Binding-site contacts:
Ligand atom C17 contacts residue GLY235 of chain 1.A at 3.8 Å.
Ligand atom C23 contacts residue ACT1 of chain 1.H at 3.6 Å.
Ligand atom CL2 contacts residue THR237 of chain 1.A at 3.7 Å.
Ligand atom C8 contacts residue LEU35 of chain 1.A at 3.7 Å (hydrophobic).
Ligand atom C21 contacts residue GLY235 of chain 1.A at 3.8 Å.
Ligand atom C5 contacts residue ASP37 of chain 1.A at 3.5 Å.
Ligand atom C1 contacts residue ASP37 of chain 1.A at 3.6 Å.
Ligand atom CL2 contacts residue ALA340 of chain 1.A at 3.5 Å.
Ligand atom C13 contacts residue TYR76 of chain 1.A at 3.4 Å (hydrophobic).
Ligand atom N16 contacts residue GLY39 of chain 1.A at 3.7 Å.
Ligand atom C10 contacts residue LEU35 of chain 1.A at 3.8 Å (hydrophobic).
Ligand atom C7 contacts residue GLY235 of chain 1.A at 3.4 Å.
Ligand atom F14 contacts residue TYR76 of chain 1.A at 3.6 Å.
Ligand atom O4 contacts residue THR236 of chain 1.A at 3.7 Å.
Ligand atom N16 contacts residue GLY235 of chain 1.A at 3.5 Å (h-bond).
Ligand atom C24 contacts residue GLY18 of chain 1.A at 3.5 Å.
Ligand atom C25 contacts residue THR236 of chain 1.A at 3.6 Å.
Ligand atom C22 contacts residue THR237 of chain 1.A at 3.7 Å.
Ligand atom N12 contacts residue GLY235 of chain 1.A at 2.9 Å (h-bond).
Ligand atom C23 contacts residue THR237 of chain 1.A at 3.1 Å.
Ligand atom CL2 contacts residue ACT1 of chain 1.H at 3.3 Å.
Ligand atom N16 contacts residue ASP233 of chain 1.A at 2.9 Å (salt-bridge).
Ligand atom N16 contacts residue ASP37 of chain 1.A at 2.8 Å (salt-bridge).
Ligand atom C25 contacts residue GLY235 of chain 1.A at 3.5 Å.
Ligand atom C19 contacts residue ILE115 of chain 1.A at 3.5 Å (hydrophobic).
Ligand atom N26 contacts residue THR236 of chain 1.A at 3.7 Å.
Ligand atom N26 contacts residue GLY235 of chain 1.A at 3.1 Å (h-bond).
Ligand atom C24 contacts residue THR237 of chain 1.A at 3.4 Å.
Ligand atom O4 contacts residue GLY235 of chain 1.A at 3.5 Å (h-bond).
Ligand atom CL2 contacts residue GLY18 of chain 1.A at 3.8 Å.
Ligand atom N6 contacts residue ASP37 of chain 1.A at 2.7 Å (salt-bridge).
Ligand atom C5 contacts residue GLY235 of chain 1.A at 3.5 Å.
Ligand atom C25 contacts residue SER234 of chain 1.A at 3.4 Å.
Ligand atom F15 contacts residue TYR76 of chain 1.A at 3.7 Å.
Ligand atom C10 contacts residue GLY235 of chain 1.A at 3.6 Å.
Ligand atom C23 contacts residue GLY18 of chain 1.A at 3.4 Å.
Ligand atom C13 contacts residue ASP37 of chain 1.A at 3.6 Å.
Ligand atom C20 contacts residue GLY16 of chain 1.A at 3.3 Å.
Ligand atom C8 contacts residue ASP37 of chain 1.A at 3.5 Å.
Ligand atom N12 contacts residue LEU35 of chain 1.A at 3.8 Å.

A small-molecule ligand and the protein it binds are described below.
Small molecule (SMILES): C[C@]1([C@@H]2C[C@H]2C(=O)Nc2cccc3cc(Cl)cnc23)N=C(N)OCC1(F)F

Sequence of chain 1.A:
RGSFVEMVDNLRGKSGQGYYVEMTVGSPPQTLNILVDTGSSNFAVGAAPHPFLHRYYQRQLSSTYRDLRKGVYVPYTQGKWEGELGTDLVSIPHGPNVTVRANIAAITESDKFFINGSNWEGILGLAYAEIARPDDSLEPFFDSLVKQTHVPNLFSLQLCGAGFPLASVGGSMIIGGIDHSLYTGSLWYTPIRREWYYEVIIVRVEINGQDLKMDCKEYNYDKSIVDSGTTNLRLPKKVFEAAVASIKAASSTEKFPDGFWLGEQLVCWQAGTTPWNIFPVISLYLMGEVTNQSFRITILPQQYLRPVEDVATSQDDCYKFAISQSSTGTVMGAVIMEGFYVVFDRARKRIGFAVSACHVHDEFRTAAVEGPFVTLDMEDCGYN